Sequence of chain 3.B:
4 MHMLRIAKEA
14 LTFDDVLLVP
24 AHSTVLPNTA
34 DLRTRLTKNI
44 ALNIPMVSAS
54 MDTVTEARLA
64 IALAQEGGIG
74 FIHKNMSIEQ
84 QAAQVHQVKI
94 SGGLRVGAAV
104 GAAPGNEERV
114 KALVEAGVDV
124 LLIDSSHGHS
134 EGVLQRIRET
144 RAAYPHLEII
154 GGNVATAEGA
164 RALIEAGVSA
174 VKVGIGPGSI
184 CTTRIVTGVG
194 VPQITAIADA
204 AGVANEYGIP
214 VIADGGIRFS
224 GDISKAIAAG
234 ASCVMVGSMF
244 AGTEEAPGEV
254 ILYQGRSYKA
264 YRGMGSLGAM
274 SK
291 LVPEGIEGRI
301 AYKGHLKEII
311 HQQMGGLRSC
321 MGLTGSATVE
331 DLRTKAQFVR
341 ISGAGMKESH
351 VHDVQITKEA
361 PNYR

This protein binds this small molecule.
Small molecule (SMILES): O=c1[nH]cnc2c1ncn2[C@@H]1O[C@H](COP(=O)(O)O)[C@@H](O)[C@H]1O

Binding-site contacts:
Ligand atom O6 contacts residue GLY268 of chain 3.B at 2.8 Å (h-bond).
Ligand atom O1P contacts residue VAL239 of chain 3.B at 3.7 Å.
Ligand atom O6 contacts residue GLY266 of chain 3.B at 3.2 Å.
Ligand atom O2P contacts residue SER241 of chain 3.B at 2.9 Å (h-bond).
Ligand atom O3P contacts residue SER182 of chain 3.B at 2.9 Å (h-bond).
Ligand atom O5' contacts residue GLY181 of chain 3.B at 3.5 Å.
Ligand atom N1 contacts residue GLU294 of chain 3.B at 2.8 Å (salt-bridge).
Ligand atom O6 contacts residue GLY295 of chain 3.B at 3.3 Å.
Ligand atom O3' contacts residue ALA52 of chain 3.B at 3.5 Å.
Ligand atom N1 contacts residue MOA1 of chain 3.G at 3.0 Å (h-bond).
Ligand atom C2 contacts residue CYS184 of chain 3.B at 2.9 Å (hydrophobic).
Ligand atom O3P contacts residue GLY219 of chain 3.B at 2.9 Å (h-bond).
Ligand atom C4' contacts residue ASP217 of chain 3.B at 3.5 Å.
Ligand atom C4 contacts residue MOA1 of chain 3.G at 3.6 Å.
Ligand atom N1 contacts residue CYS184 of chain 3.B at 3.6 Å.
Ligand atom C2' contacts residue ASP217 of chain 3.B at 3.6 Å.
Ligand atom O2' contacts residue MOA1 of chain 3.G at 3.4 Å.
Ligand atom O3' contacts residue MET238 of chain 3.B at 3.6 Å (h-bond).
Ligand atom C5' contacts residue TYR264 of chain 3.B at 3.7 Å (hydrophobic).
Ligand atom O1P contacts residue SER241 of chain 3.B at 3.6 Å (h-bond).
Ligand atom O2P contacts residue TYR264 of chain 3.B at 2.6 Å (h-bond).
Ligand atom P contacts residue SER182 of chain 3.B at 3.7 Å.
Ligand atom O5' contacts residue GLY218 of chain 3.B at 3.7 Å.
Ligand atom C5 contacts residue MET267 of chain 3.B at 3.7 Å (hydrophobic).
Ligand atom N7 contacts residue GLY266 of chain 3.B at 3.4 Å.
Ligand atom C4 contacts residue ILE183 of chain 3.B at 3.6 Å (hydrophobic).
Ligand atom O3P contacts residue GLY181 of chain 3.B at 3.5 Å.
Ligand atom O2' contacts residue ASP217 of chain 3.B at 2.4 Å (salt-bridge).
Ligand atom C2 contacts residue MOA1 of chain 3.G at 2.9 Å.
Ligand atom O3' contacts residue ASP217 of chain 3.B at 2.3 Å (salt-bridge).
Ligand atom C2 contacts residue GLU294 of chain 3.B at 3.5 Å.
Ligand atom N3 contacts residue CYS184 of chain 3.B at 3.4 Å.
Ligand atom O2P contacts residue SER182 of chain 3.B at 2.6 Å (h-bond).
Ligand atom O1P contacts residue GLY240 of chain 3.B at 2.9 Å (h-bond).
Ligand atom N3 contacts residue MOA1 of chain 3.G at 3.2 Å.
Ligand atom C5 contacts residue ILE183 of chain 3.B at 3.5 Å (hydrophobic).
Ligand atom N7 contacts residue ILE183 of chain 3.B at 3.7 Å.
Ligand atom O6 contacts residue MET267 of chain 3.B at 3.3 Å (h-bond).
Ligand atom N7 contacts residue MET267 of chain 3.B at 2.9 Å (h-bond).
Ligand atom C3' contacts residue ASP217 of chain 3.B at 3.3 Å.